Sequence of chain 1.A:
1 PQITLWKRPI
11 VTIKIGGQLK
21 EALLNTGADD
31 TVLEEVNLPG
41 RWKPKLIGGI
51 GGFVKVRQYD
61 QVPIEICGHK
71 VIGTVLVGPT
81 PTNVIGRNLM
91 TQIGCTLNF

Binding-site contacts:
Ligand atom C33 contacts residue GLY27 of chain 1.A at 3.2 Å.
Ligand atom N1 contacts residue ALA28 of chain 1.B at 3.7 Å.
Ligand atom C15 contacts residue ILE50 of chain 1.B at 3.5 Å (hydrophobic).
Ligand atom O9 contacts residue ILE50 of chain 1.A at 3.2 Å.
Ligand atom C5 contacts residue ALA28 of chain 1.B at 3.4 Å (hydrophobic).
Ligand atom C35 contacts residue THR82 of chain 1.B at 3.4 Å.
Ligand atom C15 contacts residue THR80 of chain 1.A at 3.8 Å.
Ligand atom N1 contacts residue ASP29 of chain 1.B at 3.6 Å.
Ligand atom C29 contacts residue GLY27 of chain 1.A at 3.8 Å.
Ligand atom O10 contacts residue ILE50 of chain 1.A at 3.4 Å.
Ligand atom C38 contacts residue GLY27 of chain 1.A at 3.9 Å.
Ligand atom C25 contacts residue ALA28 of chain 1.A at 3.1 Å (hydrophobic).
Ligand atom O26 contacts residue ALA28 of chain 1.A at 3.7 Å.
Ligand atom O26 contacts residue ASP30 of chain 1.A at 3.4 Å (salt-bridge).
Ligand atom N1 contacts residue ASP30 of chain 1.B at 3.2 Å (salt-bridge).
Ligand atom O9 contacts residue GLY48 of chain 1.B at 3.6 Å.
Ligand atom C17 contacts residue ASN25 of chain 1.A at 3.8 Å.
Ligand atom C2 contacts residue ASP30 of chain 1.B at 3.8 Å.
Ligand atom C3 contacts residue ALA28 of chain 1.B at 3.9 Å (hydrophobic).
Ligand atom O28 contacts residue ASP29 of chain 1.A at 3.2 Å (salt-bridge).
Ligand atom O18 contacts residue ASN25 of chain 1.A at 3.5 Å (h-bond).
Ligand atom C30 contacts residue GLY48 of chain 1.A at 3.7 Å.
Ligand atom C31 contacts residue GLY48 of chain 1.A at 3.5 Å.
Ligand atom O18 contacts residue GLY27 of chain 1.A at 3.6 Å (h-bond).
Ligand atom C7 contacts residue ASP30 of chain 1.B at 3.4 Å.
Ligand atom C34 contacts residue THR82 of chain 1.B at 3.8 Å.
Ligand atom C36 contacts residue PRO81 of chain 1.B at 3.8 Å (hydrophobic).
Ligand atom C25 contacts residue ASP30 of chain 1.A at 3.8 Å.
Ligand atom C6 contacts residue ALA28 of chain 1.B at 2.5 Å (hydrophobic).
Ligand atom N20 contacts residue GLY27 of chain 1.A at 3.5 Å (h-bond).
Ligand atom C2 contacts residue ALA28 of chain 1.B at 3.0 Å (hydrophobic).
Ligand atom C17 contacts residue ASN25 of chain 1.B at 3.7 Å.
Ligand atom O23 contacts residue ALA28 of chain 1.A at 3.6 Å.
Ligand atom C4 contacts residue GLY48 of chain 1.B at 3.5 Å.
Ligand atom C29 contacts residue ASP29 of chain 1.A at 3.3 Å.
Ligand atom O22 contacts residue GLY49 of chain 1.A at 3.1 Å.
Ligand atom O18 contacts residue ASN25 of chain 1.B at 2.4 Å (h-bond).
Ligand atom O9 contacts residue GLY49 of chain 1.B at 3.1 Å.
Ligand atom C7 contacts residue ALA28 of chain 1.B at 2.1 Å (hydrophobic).
Ligand atom C3 contacts residue ILE47 of chain 1.B at 3.8 Å (hydrophobic).

The small molecule below binds the protein below.
Small molecule (SMILES): CC(C)CN(C[C@@H](O)[C@H](Cc1ccccc1)NC(=O)O[C@H]1CO[C@H]2OCC[C@H]21)S(=O)(=O)c1ccc(N)cc1

Sequence of chain 1.B:
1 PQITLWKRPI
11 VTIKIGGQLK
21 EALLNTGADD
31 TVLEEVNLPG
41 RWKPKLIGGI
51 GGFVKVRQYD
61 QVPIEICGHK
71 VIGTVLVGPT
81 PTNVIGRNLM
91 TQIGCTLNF